Sequence of chain 1.A:
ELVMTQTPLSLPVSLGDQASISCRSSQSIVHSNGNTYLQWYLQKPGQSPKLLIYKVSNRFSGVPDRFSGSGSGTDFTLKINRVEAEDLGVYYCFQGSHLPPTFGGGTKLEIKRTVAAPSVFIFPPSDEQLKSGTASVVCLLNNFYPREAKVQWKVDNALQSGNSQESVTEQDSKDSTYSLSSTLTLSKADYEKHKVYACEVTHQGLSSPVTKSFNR

Binding-site contacts:
Ligand atom N10 contacts residue PRO105 of chain 1.B at 3.8 Å.
Ligand atom C4 contacts residue PRO101 of chain 1.A at 3.8 Å (hydrophobic).
Ligand atom C2 contacts residue PRO105 of chain 1.B at 3.5 Å (hydrophobic).
Ligand atom C15 contacts residue SER97 of chain 1.A at 3.4 Å.
Ligand atom C6 contacts residue LEU99 of chain 1.A at 4.0 Å (hydrophobic).
Ligand atom C9 contacts residue PRO105 of chain 1.B at 3.8 Å (hydrophobic).
Ligand atom C2 contacts residue HIS98 of chain 1.B at 3.7 Å.
Ligand atom C13 contacts residue LEU99 of chain 1.A at 3.8 Å (hydrophobic).
Ligand atom N10 contacts residue ASP35 of chain 1.B at 2.8 Å (salt-bridge).
Ligand atom C13 contacts residue ILE104 of chain 1.B at 4.0 Å (hydrophobic).
Ligand atom C16 contacts residue HIS31 of chain 1.A at 3.3 Å.
Ligand atom C12 contacts residue LEU99 of chain 1.A at 4.0 Å (hydrophobic).
Ligand atom N11 contacts residue GLY96 of chain 1.A at 2.8 Å (h-bond).
Ligand atom N1 contacts residue PHE94 of chain 1.A at 3.6 Å.
Ligand atom C5 contacts residue TRP52 of chain 1.B at 3.6 Å (hydrophobic).
Ligand atom N10 contacts residue HIS98 of chain 1.B at 3.7 Å.
Ligand atom N10 contacts residue PHE94 of chain 1.A at 3.8 Å.
Ligand atom C13 contacts residue HIS98 of chain 1.A at 3.9 Å.
Ligand atom O19 contacts residue TRP52 of chain 1.B at 3.9 Å.
Ligand atom N3 contacts residue HIS98 of chain 1.B at 3.4 Å (h-bond).
Ligand atom C8 contacts residue GLY96 of chain 1.A at 3.3 Å.
Ligand atom C13 contacts residue SER97 of chain 1.A at 3.5 Å.
Ligand atom C4 contacts residue ASP35 of chain 1.B at 3.7 Å.
Ligand atom O17 contacts residue ILE104 of chain 1.B at 4.0 Å.
Ligand atom C6 contacts residue PRO101 of chain 1.A at 3.8 Å (hydrophobic).
Ligand atom O19 contacts residue LEU99 of chain 1.A at 3.5 Å.
Ligand atom N3 contacts residue ASP35 of chain 1.B at 2.7 Å (salt-bridge).
Ligand atom C7 contacts residue GLY96 of chain 1.A at 3.5 Å.
Ligand atom C5 contacts residue PRO101 of chain 1.A at 3.7 Å (hydrophobic).
Ligand atom C6 contacts residue TRP52 of chain 1.B at 3.5 Å (hydrophobic).
Ligand atom C12 contacts residue GLY96 of chain 1.A at 3.6 Å.
Ligand atom C15 contacts residue ILE104 of chain 1.B at 3.8 Å (hydrophobic).
Ligand atom C2 contacts residue PHE94 of chain 1.A at 3.8 Å (hydrophobic).
Ligand atom C15 contacts residue HIS31 of chain 1.A at 3.3 Å.
Ligand atom N1 contacts residue PRO105 of chain 1.B at 3.3 Å.
Ligand atom C13 contacts residue GLY96 of chain 1.A at 3.5 Å.
Ligand atom N10 contacts residue MET108 of chain 1.B at 3.3 Å.
Ligand atom C2 contacts residue ASP35 of chain 1.B at 3.4 Å.
Ligand atom O17 contacts residue HIS31 of chain 1.A at 3.0 Å (h-bond).
Ligand atom C14 contacts residue SER97 of chain 1.A at 4.0 Å.

This protein binds this small molecule.
Small molecule (SMILES): Nc1nc2ccc(NC(=O)CCCC(=O)O)cc2[nH]1

Sequence of chain 1.B:
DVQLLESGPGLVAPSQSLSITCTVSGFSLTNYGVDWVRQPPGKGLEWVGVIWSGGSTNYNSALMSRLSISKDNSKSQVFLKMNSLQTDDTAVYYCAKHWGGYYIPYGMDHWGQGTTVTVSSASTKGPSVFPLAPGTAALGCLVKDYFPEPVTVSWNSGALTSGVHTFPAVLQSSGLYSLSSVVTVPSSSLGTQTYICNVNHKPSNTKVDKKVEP